Binding-site contacts:
Ligand atom C5 contacts residue HIS82 of chain 1.A at 3.3 Å.
Ligand atom F contacts residue TYR80 of chain 1.A at 3.5 Å.
Ligand atom C14 contacts residue LYS47 of chain 1.A at 3.9 Å.
Ligand atom C10 contacts residue LYS47 of chain 1.A at 4.0 Å.
Ligand atom O contacts residue LYS47 of chain 1.A at 3.5 Å (salt-bridge).
Ligand atom C13 contacts residue LYS47 of chain 1.A at 3.8 Å.
Ligand atom CL contacts residue ARG60 of chain 1.A at 3.8 Å.
Ligand atom C15 contacts residue GLU56 of chain 1.A at 3.5 Å.
Ligand atom C11 contacts residue GLU56 of chain 1.A at 3.5 Å.
Ligand atom C13 contacts residue GLU56 of chain 1.A at 3.5 Å.
Ligand atom C3 contacts residue VAL87 of chain 1.A at 3.7 Å (hydrophobic).
Ligand atom C3 contacts residue GLU56 of chain 1.A at 3.8 Å.
Ligand atom C12 contacts residue LYS47 of chain 1.A at 3.8 Å.
Ligand atom C2 contacts residue LYS47 of chain 1.A at 3.8 Å.
Ligand atom N contacts residue VAL87 of chain 1.A at 3.6 Å.
Ligand atom C2 contacts residue GLU56 of chain 1.A at 3.8 Å.
Ligand atom C10 contacts residue GLU56 of chain 1.A at 3.4 Å.
Ligand atom CL contacts residue LEU59 of chain 1.A at 3.5 Å.
Ligand atom C4 contacts residue VAL87 of chain 1.A at 3.8 Å (hydrophobic).
Ligand atom C14 contacts residue GLU56 of chain 1.A at 3.5 Å.
Ligand atom C9 contacts residue VAL87 of chain 1.A at 4.0 Å (hydrophobic).
Ligand atom C1 contacts residue ARG60 of chain 1.A at 4.0 Å.
Ligand atom C5 contacts residue ARG60 of chain 1.A at 3.5 Å.
Ligand atom C4 contacts residue ARG60 of chain 1.A at 3.4 Å.
Ligand atom O1 contacts residue MG1 of chain 1.D at 3.0 Å.
Ligand atom N contacts residue GLU56 of chain 1.A at 3.7 Å.
Ligand atom C1 contacts residue LYS47 of chain 1.A at 3.6 Å.
Ligand atom C2 contacts residue ARG60 of chain 1.A at 3.2 Å.
Ligand atom C7 contacts residue ARG60 of chain 1.A at 4.0 Å.
Ligand atom CL contacts residue VAL63 of chain 1.A at 3.6 Å.
Ligand atom C3 contacts residue ARG60 of chain 1.A at 3.4 Å.
Ligand atom C6 contacts residue HIS82 of chain 1.A at 3.6 Å.
Ligand atom C7 contacts residue TYR80 of chain 1.A at 3.9 Å (hydrophobic).
Ligand atom C12 contacts residue GLU56 of chain 1.A at 3.4 Å.
Ligand atom C1 contacts residue GLU56 of chain 1.A at 3.6 Å.
Ligand atom C15 contacts residue LYS47 of chain 1.A at 3.8 Å.
Ligand atom O contacts residue HIS82 of chain 1.A at 3.8 Å.
Ligand atom C6 contacts residue ARG60 of chain 1.A at 3.7 Å.
Ligand atom O1 contacts residue GLU56 of chain 1.A at 3.8 Å.
Ligand atom F contacts residue HIS82 of chain 1.A at 3.1 Å.

Sequence of chain 1.A:
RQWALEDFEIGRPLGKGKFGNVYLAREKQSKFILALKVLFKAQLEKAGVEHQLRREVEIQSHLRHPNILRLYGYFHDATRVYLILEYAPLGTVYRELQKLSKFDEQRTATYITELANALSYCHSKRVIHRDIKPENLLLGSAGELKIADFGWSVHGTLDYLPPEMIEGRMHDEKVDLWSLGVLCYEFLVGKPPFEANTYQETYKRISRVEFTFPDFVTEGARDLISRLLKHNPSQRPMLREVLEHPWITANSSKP

A small-molecule ligand and the protein it binds are described below.
Small molecule (SMILES): O=C(O)c1cc(-c2cc(F)cc(Cl)c2)nc2ccccc12